Sequence of chain 1.B:
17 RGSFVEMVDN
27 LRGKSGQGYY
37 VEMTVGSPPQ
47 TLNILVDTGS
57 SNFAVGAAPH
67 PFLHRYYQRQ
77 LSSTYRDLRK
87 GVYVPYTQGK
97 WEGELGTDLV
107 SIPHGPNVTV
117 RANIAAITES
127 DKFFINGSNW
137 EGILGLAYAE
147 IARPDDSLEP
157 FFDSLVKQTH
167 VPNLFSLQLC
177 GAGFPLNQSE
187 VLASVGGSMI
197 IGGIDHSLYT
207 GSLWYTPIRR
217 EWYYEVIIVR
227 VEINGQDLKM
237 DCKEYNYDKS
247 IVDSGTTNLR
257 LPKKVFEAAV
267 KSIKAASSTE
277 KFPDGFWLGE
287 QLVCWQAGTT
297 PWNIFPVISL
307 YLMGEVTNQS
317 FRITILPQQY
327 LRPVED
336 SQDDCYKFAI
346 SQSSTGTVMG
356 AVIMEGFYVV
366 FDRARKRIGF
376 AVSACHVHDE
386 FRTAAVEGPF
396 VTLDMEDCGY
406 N

A small-molecule ligand and the protein it binds are described below.
Small molecule (SMILES): [H]/N=C1\N[C@@]2(c3ccc(C#N)s3)CN(c3nc(C)c(F)c(NC)n3)C[C@H]2C(=O)N1C

Binding-site contacts:
Ligand atom N21 contacts residue LEU51 of chain 1.B at 3.6 Å.
Ligand atom C28 contacts residue ASN58 of chain 1.B at 3.5 Å.
Ligand atom C17 contacts residue SER56 of chain 1.B at 3.9 Å.
Ligand atom C1 contacts residue ASP53 of chain 1.B at 3.7 Å.
Ligand atom C11 contacts residue ILE139 of chain 1.B at 3.9 Å (hydrophobic).
Ligand atom N22 contacts residue GLY55 of chain 1.B at 3.9 Å.
Ligand atom C15 contacts residue TYR92 of chain 1.B at 3.9 Å (hydrophobic).
Ligand atom F26 contacts residue ARG149 of chain 1.B at 3.0 Å.
Ligand atom C24 contacts residue TYR92 of chain 1.B at 3.8 Å (hydrophobic).
Ligand atom C24 contacts residue PHE129 of chain 1.B at 3.8 Å (hydrophobic).
Ligand atom C14 contacts residue VAL90 of chain 1.B at 3.7 Å (hydrophobic).
Ligand atom N12 contacts residue SER56 of chain 1.B at 3.5 Å.
Ligand atom C27 contacts residue ASP249 of chain 1.B at 3.4 Å.
Ligand atom C17 contacts residue VAL90 of chain 1.B at 3.6 Å (hydrophobic).
Ligand atom C18 contacts residue PHE129 of chain 1.B at 3.8 Å (hydrophobic).
Ligand atom N21 contacts residue ILE131 of chain 1.B at 3.5 Å.
Ligand atom C29 contacts residue ARG149 of chain 1.B at 3.7 Å.
Ligand atom N22 contacts residue GLY251 of chain 1.B at 3.7 Å.
Ligand atom C2 contacts residue TYR92 of chain 1.B at 3.6 Å (hydrophobic).
Ligand atom C18 contacts residue TYR92 of chain 1.B at 3.5 Å (hydrophobic).
Ligand atom C7 contacts residue SER56 of chain 1.B at 3.8 Å.
Ligand atom C19 contacts residue LEU51 of chain 1.B at 3.7 Å (hydrophobic).
Ligand atom C28 contacts residue TRP97 of chain 1.B at 3.9 Å (hydrophobic).
Ligand atom F26 contacts residue ILE147 of chain 1.B at 3.5 Å.
Ligand atom O25 contacts residue TYR92 of chain 1.B at 3.7 Å.
Ligand atom N22 contacts residue ASP249 of chain 1.B at 2.8 Å (salt-bridge).
Ligand atom C4 contacts residue ASP53 of chain 1.B at 3.5 Å.
Ligand atom N21 contacts residue TRP136 of chain 1.B at 3.4 Å.
Ligand atom C13 contacts residue ASP53 of chain 1.B at 3.7 Å.
Ligand atom C28 contacts residue VAL90 of chain 1.B at 3.7 Å (hydrophobic).
Ligand atom N6 contacts residue ASP53 of chain 1.B at 2.7 Å (salt-bridge).
Ligand atom S16 contacts residue LEU51 of chain 1.B at 3.9 Å.
Ligand atom C23 contacts residue TRP136 of chain 1.B at 3.9 Å (hydrophobic).
Ligand atom C27 contacts residue GLY251 of chain 1.B at 3.9 Å.
Ligand atom N22 contacts residue ASP53 of chain 1.B at 2.9 Å (salt-bridge).
Ligand atom C27 contacts residue THR252 of chain 1.B at 3.1 Å.
Ligand atom S16 contacts residue GLY251 of chain 1.B at 3.6 Å (h-bond).
Ligand atom C4 contacts residue ASP249 of chain 1.B at 3.8 Å.
Ligand atom C23 contacts residue LEU51 of chain 1.B at 3.4 Å (hydrophobic).
Ligand atom N20 contacts residue ARG149 of chain 1.B at 3.4 Å (salt-bridge).